A small-molecule ligand and the protein it binds are described below.
Small molecule (SMILES): CC(=O)N[C@H]1[C@H](O[C@H]2[C@H](O)[C@@H](NC(C)=O)CO[C@@H]2CO)O[C@H](CO)[C@@H](O)[C@@H]1O

Binding-site contacts:
Ligand atom O5 contacts residue ASN154 of chain 3.C at 4.0 Å.
Ligand atom C8 contacts residue THR156 of chain 3.C at 4.0 Å.
Ligand atom O7 contacts residue ASN154 of chain 3.C at 2.6 Å (h-bond).
Ligand atom C8 contacts residue ASN154 of chain 3.C at 3.6 Å.
Ligand atom C1 contacts residue ASN154 of chain 3.C at 3.4 Å.
Ligand atom C7 contacts residue THR156 of chain 3.C at 3.9 Å.
Ligand atom C6 contacts residue MET151 of chain 3.C at 4.5 Å (hydrophobic).
Ligand atom N2 contacts residue THR156 of chain 3.C at 3.6 Å (h-bond).
Ligand atom C1 contacts residue THR156 of chain 3.C at 3.6 Å.
Ligand atom C7 contacts residue ASN154 of chain 3.C at 3.3 Å.
Ligand atom N2 contacts residue ASN154 of chain 3.C at 3.8 Å.
Ligand atom C2 contacts residue THR156 of chain 3.C at 4.2 Å.
Ligand atom C2 contacts residue ASN154 of chain 3.C at 3.5 Å.
Ligand atom O6 contacts residue MET151 of chain 3.C at 3.4 Å.

Sequence of chain 3.C:
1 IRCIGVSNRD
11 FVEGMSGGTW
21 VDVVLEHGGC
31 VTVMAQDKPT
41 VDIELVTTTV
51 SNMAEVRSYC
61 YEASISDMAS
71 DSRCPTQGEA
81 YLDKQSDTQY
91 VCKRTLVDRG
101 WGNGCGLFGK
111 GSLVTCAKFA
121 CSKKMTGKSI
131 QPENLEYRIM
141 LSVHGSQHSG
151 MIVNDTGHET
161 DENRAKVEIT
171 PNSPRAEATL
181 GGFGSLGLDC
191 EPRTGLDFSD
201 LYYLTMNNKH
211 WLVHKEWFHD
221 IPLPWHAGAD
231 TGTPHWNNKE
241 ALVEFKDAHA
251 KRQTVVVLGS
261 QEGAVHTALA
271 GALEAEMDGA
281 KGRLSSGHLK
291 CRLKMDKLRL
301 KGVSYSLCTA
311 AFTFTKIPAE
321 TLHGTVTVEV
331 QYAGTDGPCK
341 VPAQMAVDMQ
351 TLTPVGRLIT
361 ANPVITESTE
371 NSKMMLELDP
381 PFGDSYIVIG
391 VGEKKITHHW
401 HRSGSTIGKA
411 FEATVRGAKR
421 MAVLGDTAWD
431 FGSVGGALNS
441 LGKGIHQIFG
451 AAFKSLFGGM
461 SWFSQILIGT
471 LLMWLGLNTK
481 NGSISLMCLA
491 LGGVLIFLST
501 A